Binding-site contacts:
Ligand atom CM4 contacts residue ALA149 of chain 10.A at 3.6 Å (hydrophobic).
Ligand atom C5B contacts residue ILE123 of chain 10.A at 3.7 Å (hydrophobic).
Ligand atom O1A contacts residue LEU226 of chain 10.A at 3.6 Å.
Ligand atom C6B contacts residue ILE123 of chain 10.A at 3.8 Å (hydrophobic).
Ligand atom C3A contacts residue LEU186 of chain 10.A at 3.8 Å (hydrophobic).
Ligand atom CM4 contacts residue LEU186 of chain 10.A at 3.8 Å (hydrophobic).
Ligand atom CM2 contacts residue MET191 of chain 10.A at 3.4 Å (hydrophobic).
Ligand atom O1 contacts residue TYR197 of chain 10.A at 3.3 Å.
Ligand atom CM6 contacts residue TRP97 of chain 10.A at 3.6 Å (hydrophobic).
Ligand atom C1B contacts residue LEU99 of chain 10.A at 3.6 Å (hydrophobic).
Ligand atom F2 contacts residue ALA149 of chain 10.A at 2.5 Å.
Ligand atom C3C contacts residue THR121 of chain 10.A at 3.7 Å.
Ligand atom C3A contacts residue LEU226 of chain 10.A at 3.8 Å (hydrophobic).
Ligand atom C2B contacts residue LEU99 of chain 10.A at 3.4 Å (hydrophobic).
Ligand atom C3B contacts residue ILE188 of chain 10.A at 3.5 Å (hydrophobic).
Ligand atom C3 contacts residue THR101 of chain 10.A at 3.8 Å.
Ligand atom C4 contacts residue THR101 of chain 10.A at 3.8 Å.
Ligand atom F3 contacts residue PRO173 of chain 10.A at 2.6 Å.
Ligand atom O1A contacts residue LEU186 of chain 10.A at 3.7 Å.
Ligand atom F2 contacts residue SER174 of chain 10.A at 3.7 Å.
Ligand atom CM4 contacts residue PRO173 of chain 10.A at 3.7 Å (hydrophobic).
Ligand atom N2 contacts residue TYR197 of chain 10.A at 3.4 Å.
Ligand atom N1A contacts residue LEU226 of chain 10.A at 3.6 Å.
Ligand atom CM2 contacts residue LEU99 of chain 10.A at 3.3 Å (hydrophobic).
Ligand atom F3 contacts residue MET150 of chain 10.A at 3.8 Å.
Ligand atom N3A contacts residue TYR151 of chain 10.A at 3.6 Å.
Ligand atom C6B contacts residue LEU99 of chain 10.A at 3.9 Å (hydrophobic).
Ligand atom F3 contacts residue TYR151 of chain 10.A at 2.9 Å.
Ligand atom CM2 contacts residue ILE188 of chain 10.A at 3.6 Å (hydrophobic).
Ligand atom N2 contacts residue PHE119 of chain 10.A at 3.5 Å.
Ligand atom C2A contacts residue LEU226 of chain 10.A at 3.8 Å (hydrophobic).
Ligand atom CM3 contacts residue THR101 of chain 10.A at 3.8 Å.
Ligand atom F3 contacts residue ALA149 of chain 10.A at 3.6 Å.
Ligand atom C2B contacts residue ILE188 of chain 10.A at 3.7 Å (hydrophobic).
Ligand atom F2 contacts residue VAL175 of chain 10.A at 3.2 Å.
Ligand atom O1B contacts residue LEU99 of chain 10.A at 3.6 Å.
Ligand atom CM6 contacts residue ILE123 of chain 10.A at 3.8 Å (hydrophobic).
Ligand atom F1 contacts residue LEU186 of chain 10.A at 3.1 Å.
Ligand atom F3 contacts residue SER174 of chain 10.A at 3.8 Å.
Ligand atom O1 contacts residue PHE119 of chain 10.A at 3.5 Å.

Sequence of chain 10.C:
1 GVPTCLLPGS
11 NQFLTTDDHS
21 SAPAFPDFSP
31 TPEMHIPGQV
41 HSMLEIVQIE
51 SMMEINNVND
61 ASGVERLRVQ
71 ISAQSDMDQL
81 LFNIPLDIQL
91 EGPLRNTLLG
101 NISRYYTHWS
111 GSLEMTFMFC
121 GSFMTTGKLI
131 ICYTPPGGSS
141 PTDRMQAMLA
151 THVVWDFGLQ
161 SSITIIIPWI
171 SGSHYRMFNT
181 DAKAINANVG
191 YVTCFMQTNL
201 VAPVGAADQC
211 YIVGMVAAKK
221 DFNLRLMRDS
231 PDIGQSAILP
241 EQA

Sequence of chain 11.C:
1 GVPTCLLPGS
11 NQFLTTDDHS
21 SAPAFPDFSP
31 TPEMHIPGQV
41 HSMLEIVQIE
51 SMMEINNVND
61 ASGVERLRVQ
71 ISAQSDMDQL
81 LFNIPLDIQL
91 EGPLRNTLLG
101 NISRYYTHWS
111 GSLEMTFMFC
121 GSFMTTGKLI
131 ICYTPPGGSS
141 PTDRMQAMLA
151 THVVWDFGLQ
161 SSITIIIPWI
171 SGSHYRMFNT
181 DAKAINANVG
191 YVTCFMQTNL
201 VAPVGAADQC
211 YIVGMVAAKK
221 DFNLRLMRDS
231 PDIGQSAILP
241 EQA

Sequence of chain 10.A:
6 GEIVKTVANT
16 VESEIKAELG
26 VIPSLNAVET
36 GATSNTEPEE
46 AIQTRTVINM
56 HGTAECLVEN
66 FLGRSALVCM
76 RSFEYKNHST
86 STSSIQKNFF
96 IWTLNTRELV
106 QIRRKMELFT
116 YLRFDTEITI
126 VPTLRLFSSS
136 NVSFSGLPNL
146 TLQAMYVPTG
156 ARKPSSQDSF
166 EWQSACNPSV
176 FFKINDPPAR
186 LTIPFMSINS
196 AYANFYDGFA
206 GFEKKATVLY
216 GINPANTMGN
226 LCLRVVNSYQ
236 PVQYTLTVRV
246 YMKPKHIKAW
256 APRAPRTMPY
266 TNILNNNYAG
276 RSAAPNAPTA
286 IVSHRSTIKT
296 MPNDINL

A small-molecule ligand and the protein it binds are described below.
Small molecule (SMILES): Cc1cc(CCCOc2c(C)cc(-c3noc(C(F)(F)F)n3)cc2C)on1